A small-molecule ligand and the protein it binds are described below.
Small molecule (SMILES): CC(=O)N[C@H]1[C@H](O[C@H]2[C@H](O)[C@@H](NC(C)=O)CO[C@@H]2CO)O[C@H](CO)[C@@H](O[C@@H]2O[C@H](CO[C@H]3O[C@H](CO)[C@@H](O)[C@H](O)[C@@H]3O)[C@@H](O)[C@H](O[C@H]3O[C@H](CO)[C@@H](O)[C@H](O)[C@@H]3O)[C@@H]2O)[C@@H]1O

Sequence of chain 1.A:
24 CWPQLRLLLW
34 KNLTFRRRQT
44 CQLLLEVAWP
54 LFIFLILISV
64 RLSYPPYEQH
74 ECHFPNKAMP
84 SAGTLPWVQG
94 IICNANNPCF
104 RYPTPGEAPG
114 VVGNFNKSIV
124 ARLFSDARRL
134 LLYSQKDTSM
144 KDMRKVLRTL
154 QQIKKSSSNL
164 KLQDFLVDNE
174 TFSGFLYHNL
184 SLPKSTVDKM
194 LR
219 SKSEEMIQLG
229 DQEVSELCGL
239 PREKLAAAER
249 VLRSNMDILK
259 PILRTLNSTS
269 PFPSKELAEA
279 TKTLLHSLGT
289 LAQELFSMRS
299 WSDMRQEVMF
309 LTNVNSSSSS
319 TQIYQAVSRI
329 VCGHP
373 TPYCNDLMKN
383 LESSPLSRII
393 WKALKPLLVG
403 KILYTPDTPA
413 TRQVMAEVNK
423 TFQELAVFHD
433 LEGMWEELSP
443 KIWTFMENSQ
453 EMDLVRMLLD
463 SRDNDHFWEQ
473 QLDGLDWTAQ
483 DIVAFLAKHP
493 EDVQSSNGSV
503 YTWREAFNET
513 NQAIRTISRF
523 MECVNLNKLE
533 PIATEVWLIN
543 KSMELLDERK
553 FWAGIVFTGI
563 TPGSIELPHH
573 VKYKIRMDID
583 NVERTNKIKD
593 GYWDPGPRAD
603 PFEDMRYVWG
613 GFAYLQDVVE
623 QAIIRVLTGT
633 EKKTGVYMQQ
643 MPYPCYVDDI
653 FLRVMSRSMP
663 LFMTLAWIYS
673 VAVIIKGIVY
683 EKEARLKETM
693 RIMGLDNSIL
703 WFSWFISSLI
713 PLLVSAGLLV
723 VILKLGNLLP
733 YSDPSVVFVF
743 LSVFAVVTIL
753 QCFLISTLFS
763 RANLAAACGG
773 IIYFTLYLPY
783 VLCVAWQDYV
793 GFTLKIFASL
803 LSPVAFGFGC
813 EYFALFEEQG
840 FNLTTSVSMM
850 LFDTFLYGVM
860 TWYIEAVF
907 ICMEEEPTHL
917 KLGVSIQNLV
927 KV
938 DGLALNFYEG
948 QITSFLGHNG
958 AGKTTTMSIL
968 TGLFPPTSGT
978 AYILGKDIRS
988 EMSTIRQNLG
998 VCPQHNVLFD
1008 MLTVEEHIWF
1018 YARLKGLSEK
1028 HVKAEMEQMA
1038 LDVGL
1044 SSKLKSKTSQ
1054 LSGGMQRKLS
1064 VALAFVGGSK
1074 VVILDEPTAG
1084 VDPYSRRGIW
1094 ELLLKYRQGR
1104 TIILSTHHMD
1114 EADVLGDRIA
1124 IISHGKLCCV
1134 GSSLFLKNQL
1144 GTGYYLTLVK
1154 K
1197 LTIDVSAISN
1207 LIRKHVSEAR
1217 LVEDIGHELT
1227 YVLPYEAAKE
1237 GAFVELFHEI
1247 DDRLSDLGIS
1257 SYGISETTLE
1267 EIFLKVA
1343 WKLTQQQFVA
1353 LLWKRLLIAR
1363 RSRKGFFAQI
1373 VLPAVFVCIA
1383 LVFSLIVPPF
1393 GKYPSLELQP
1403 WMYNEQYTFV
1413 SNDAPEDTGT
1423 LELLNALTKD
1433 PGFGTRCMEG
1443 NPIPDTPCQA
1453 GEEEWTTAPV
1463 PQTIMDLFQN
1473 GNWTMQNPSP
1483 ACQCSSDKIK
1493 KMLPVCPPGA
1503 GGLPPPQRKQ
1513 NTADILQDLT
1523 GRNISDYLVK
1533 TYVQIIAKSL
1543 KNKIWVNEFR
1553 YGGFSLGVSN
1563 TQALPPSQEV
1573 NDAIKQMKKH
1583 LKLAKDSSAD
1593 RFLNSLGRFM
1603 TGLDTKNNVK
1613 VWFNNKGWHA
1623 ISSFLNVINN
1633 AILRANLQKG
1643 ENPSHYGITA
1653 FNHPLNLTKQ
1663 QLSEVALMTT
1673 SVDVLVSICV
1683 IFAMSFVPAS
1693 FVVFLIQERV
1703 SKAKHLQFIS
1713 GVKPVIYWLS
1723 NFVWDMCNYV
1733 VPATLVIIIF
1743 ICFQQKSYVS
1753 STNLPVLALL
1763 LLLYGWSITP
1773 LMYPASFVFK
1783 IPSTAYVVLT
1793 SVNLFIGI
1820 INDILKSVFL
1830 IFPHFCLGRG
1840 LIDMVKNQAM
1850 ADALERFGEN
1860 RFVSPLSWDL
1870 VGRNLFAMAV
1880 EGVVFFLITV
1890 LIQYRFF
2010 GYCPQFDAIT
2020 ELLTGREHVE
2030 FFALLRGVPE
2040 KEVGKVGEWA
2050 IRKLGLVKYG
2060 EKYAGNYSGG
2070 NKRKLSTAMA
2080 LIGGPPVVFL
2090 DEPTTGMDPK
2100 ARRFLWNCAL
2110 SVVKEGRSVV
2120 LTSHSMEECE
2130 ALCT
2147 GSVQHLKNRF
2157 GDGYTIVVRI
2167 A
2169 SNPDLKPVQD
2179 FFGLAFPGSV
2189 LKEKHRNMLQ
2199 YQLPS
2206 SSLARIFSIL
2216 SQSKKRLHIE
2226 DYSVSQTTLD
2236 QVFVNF

Binding-site contacts:
Ligand atom O4 contacts residue TYR105 of chain 1.A at 4.3 Å.
Ligand atom C2 contacts residue PRO106 of chain 1.A at 4.0 Å (hydrophobic).
Ligand atom C5 contacts residue TYR105 of chain 1.A at 4.2 Å (hydrophobic).
Ligand atom O7 contacts residue ASN1479 of chain 1.A at 2.7 Å (h-bond).
Ligand atom C2 contacts residue ASN1479 of chain 1.A at 4.0 Å.
Ligand atom C1 contacts residue PRO106 of chain 1.A at 4.1 Å (hydrophobic).
Ligand atom C2 contacts residue TYR105 of chain 1.A at 4.5 Å (hydrophobic).
Ligand atom C3 contacts residue ASN1525 of chain 1.A at 3.8 Å.
Ligand atom C8 contacts residue ASN1525 of chain 1.A at 3.9 Å.
Ligand atom N2 contacts residue ASN1479 of chain 1.A at 4.0 Å.
Ligand atom C3 contacts residue TYR105 of chain 1.A at 4.5 Å (hydrophobic).
Ligand atom N2 contacts residue ASN1525 of chain 1.A at 2.7 Å (h-bond).
Ligand atom O5 contacts residue ASN1525 of chain 1.A at 2.4 Å (h-bond).
Ligand atom C1 contacts residue ASN1525 of chain 1.A at 1.4 Å.
Ligand atom C5 contacts residue ASN1525 of chain 1.A at 3.6 Å.
Ligand atom O3 contacts residue PRO106 of chain 1.A at 4.5 Å.
Ligand atom C3 contacts residue PRO106 of chain 1.A at 3.8 Å (hydrophobic).
Ligand atom C8 contacts residue ASN1479 of chain 1.A at 3.8 Å.
Ligand atom C5 contacts residue PRO106 of chain 1.A at 4.0 Å (hydrophobic).
Ligand atom C8 contacts residue ALA111 of chain 1.A at 3.8 Å (hydrophobic).
Ligand atom C2 contacts residue ASN1525 of chain 1.A at 2.5 Å.
Ligand atom O6 contacts residue ASP1528 of chain 1.A at 3.8 Å.
Ligand atom C7 contacts residue ASN1525 of chain 1.A at 3.7 Å.
Ligand atom C5 contacts residue ASP1528 of chain 1.A at 3.6 Å.
Ligand atom C4 contacts residue PRO106 of chain 1.A at 3.8 Å (hydrophobic).
Ligand atom O3 contacts residue TYR105 of chain 1.A at 3.5 Å.
Ligand atom C1 contacts residue ASP1528 of chain 1.A at 3.8 Å.
Ligand atom C8 contacts residue PRO112 of chain 1.A at 3.9 Å (hydrophobic).
Ligand atom O4 contacts residue PRO106 of chain 1.A at 3.1 Å.
Ligand atom C6 contacts residue ASP1528 of chain 1.A at 3.1 Å.
Ligand atom O5 contacts residue PRO106 of chain 1.A at 4.1 Å.
Ligand atom C6 contacts residue TYR105 of chain 1.A at 4.0 Å (hydrophobic).
Ligand atom O5 contacts residue ASP1528 of chain 1.A at 3.1 Å (salt-bridge).
Ligand atom C1 contacts residue ASN1479 of chain 1.A at 4.3 Å.
Ligand atom C4 contacts residue ASN1525 of chain 1.A at 4.2 Å.
Ligand atom C7 contacts residue ASN1479 of chain 1.A at 3.2 Å.
Ligand atom O6 contacts residue PRO106 of chain 1.A at 4.3 Å.